This protein binds this small molecule.
Small molecule (SMILES): CC(=O)N[C@@H]1[C@@H](O)[C@H](O)[C@@H](CO)O[C@H]1O

Binding-site contacts:
Ligand atom C8 contacts residue VAL144 of chain 1.E at 3.7 Å (hydrophobic).
Ligand atom C8 contacts residue ARG162 of chain 1.E at 4.5 Å.
Ligand atom C1 contacts residue ARG162 of chain 1.E at 4.2 Å.
Ligand atom C5 contacts residue ASN167 of chain 1.E at 3.7 Å.
Ligand atom O7 contacts residue ASN167 of chain 1.E at 4.4 Å.
Ligand atom C2 contacts residue ASN167 of chain 1.E at 2.4 Å.
Ligand atom C4 contacts residue ASN167 of chain 1.E at 4.2 Å.
Ligand atom N2 contacts residue ASN167 of chain 1.E at 2.8 Å (h-bond).
Ligand atom C7 contacts residue ASN167 of chain 1.E at 3.8 Å.
Ligand atom C1 contacts residue ASN167 of chain 1.E at 1.5 Å.
Ligand atom C8 contacts residue ILE164 of chain 1.E at 4.0 Å (hydrophobic).
Ligand atom N2 contacts residue ARG162 of chain 1.E at 3.9 Å.
Ligand atom O5 contacts residue ASN167 of chain 1.E at 2.4 Å (h-bond).
Ligand atom C3 contacts residue ASN167 of chain 1.E at 3.8 Å.

Sequence of chain 1.E:
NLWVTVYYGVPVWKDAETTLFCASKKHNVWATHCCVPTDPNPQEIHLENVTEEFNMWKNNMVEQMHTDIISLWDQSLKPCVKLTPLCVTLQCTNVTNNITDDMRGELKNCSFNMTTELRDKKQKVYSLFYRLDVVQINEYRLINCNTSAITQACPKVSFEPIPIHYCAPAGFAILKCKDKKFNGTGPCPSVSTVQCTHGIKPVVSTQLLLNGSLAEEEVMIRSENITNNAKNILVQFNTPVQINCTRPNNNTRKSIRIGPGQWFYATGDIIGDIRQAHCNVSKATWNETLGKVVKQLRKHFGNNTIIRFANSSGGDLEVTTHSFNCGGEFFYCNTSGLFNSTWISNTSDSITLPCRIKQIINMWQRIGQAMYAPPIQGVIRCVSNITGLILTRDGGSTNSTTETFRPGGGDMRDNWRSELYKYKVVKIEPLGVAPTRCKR